Sequence of chain 1.B:
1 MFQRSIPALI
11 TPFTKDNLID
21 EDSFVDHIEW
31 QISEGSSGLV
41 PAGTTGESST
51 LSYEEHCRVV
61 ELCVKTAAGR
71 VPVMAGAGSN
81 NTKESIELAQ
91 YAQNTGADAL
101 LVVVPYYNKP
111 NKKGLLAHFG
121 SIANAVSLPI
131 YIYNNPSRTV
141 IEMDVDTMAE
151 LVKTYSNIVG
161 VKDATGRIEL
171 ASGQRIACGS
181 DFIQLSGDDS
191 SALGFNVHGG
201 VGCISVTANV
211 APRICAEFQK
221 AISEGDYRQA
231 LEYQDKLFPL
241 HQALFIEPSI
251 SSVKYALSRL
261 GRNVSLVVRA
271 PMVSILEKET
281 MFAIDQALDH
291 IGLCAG

A protein and the small-molecule ligand that binds it are described below.
Small molecule (SMILES): O=C(O)CC[C@@H](O)CC(=O)C(=O)O

Binding-site contacts:
Ligand atom OAB contacts residue THR45 of chain 1.B at 2.9 Å (h-bond).
Ligand atom OAA contacts residue ARG138 of chain 1.B at 2.7 Å (salt-bridge).
Ligand atom OAE contacts residue TYR133 of chain 1.B at 3.2 Å.
Ligand atom OAD contacts residue ASN135 of chain 1.B at 2.9 Å (h-bond).
Ligand atom OAB contacts residue TYR133 of chain 1.B at 3.8 Å.
Ligand atom OAA contacts residue ZGM1 of chain 1.J at 0.1 Å (h-bond).
Ligand atom CAM contacts residue LYS162 of chain 1.B at 3.3 Å.
Ligand atom CAJ contacts residue THR44 of chain 1.B at 3.8 Å.
Ligand atom CAF contacts residue TYR133 of chain 1.B at 3.8 Å (hydrophobic).
Ligand atom CAJ contacts residue TYR133 of chain 1.B at 3.2 Å (hydrophobic).
Ligand atom OAE contacts residue ZGM1 of chain 1.J at 0.1 Å (h-bond).
Ligand atom CAJ contacts residue ZGM1 of chain 1.J at 0.1 Å.
Ligand atom CAI contacts residue ZGM1 of chain 1.J at 0.1 Å.
Ligand atom OAE contacts residue THR44 of chain 1.B at 3.1 Å (h-bond).
Ligand atom CAM contacts residue ZGM1 of chain 1.J at 0.7 Å.
Ligand atom CAL contacts residue ZGM1 of chain 1.J at 0.0 Å.
Ligand atom CAL contacts residue TYR133 of chain 1.B at 3.3 Å (hydrophobic).
Ligand atom OAC contacts residue LYS162 of chain 1.B at 3.2 Å.
Ligand atom CAL contacts residue LYS162 of chain 1.B at 1.2 Å.
Ligand atom CAG contacts residue LYS162 of chain 1.B at 2.4 Å.
Ligand atom CAK contacts residue ZGM1 of chain 1.J at 0.2 Å.
Ligand atom CAI contacts residue ARG138 of chain 1.B at 3.4 Å.
Ligand atom OAD contacts residue ARG138 of chain 1.B at 2.9 Å (salt-bridge).
Ligand atom CAJ contacts residue LYS162 of chain 1.B at 2.4 Å.
Ligand atom OAC contacts residue GLY187 of chain 1.B at 2.6 Å (h-bond).
Ligand atom CAG contacts residue ILE204 of chain 1.B at 3.7 Å (hydrophobic).
Ligand atom OAB contacts residue THR44 of chain 1.B at 3.5 Å.
Ligand atom OAC contacts residue ZGM1 of chain 1.J at 0.5 Å (h-bond).
Ligand atom OAE contacts residue LYS162 of chain 1.B at 2.7 Å (salt-bridge).
Ligand atom CAJ contacts residue ALA8 of chain 1.B at 3.8 Å (hydrophobic).
Ligand atom CAM contacts residue GLY187 of chain 1.B at 3.4 Å.
Ligand atom OAC contacts residue TYR133 of chain 1.B at 3.6 Å.
Ligand atom CAF contacts residue ZGM1 of chain 1.J at 0.2 Å.
Ligand atom OAB contacts residue ALA8 of chain 1.B at 3.5 Å.
Ligand atom OAC contacts residue ALA164 of chain 1.B at 3.7 Å.
Ligand atom OAD contacts residue ZGM1 of chain 1.J at 0.0 Å (h-bond).
Ligand atom OAB contacts residue LYS162 of chain 1.B at 3.4 Å (salt-bridge).
Ligand atom CAG contacts residue ZGM1 of chain 1.J at 0.1 Å.
Ligand atom CAI contacts residue ASN135 of chain 1.B at 3.9 Å.
Ligand atom OAB contacts residue ZGM1 of chain 1.J at 0.1 Å (h-bond).